Sequence of chain 1.C:
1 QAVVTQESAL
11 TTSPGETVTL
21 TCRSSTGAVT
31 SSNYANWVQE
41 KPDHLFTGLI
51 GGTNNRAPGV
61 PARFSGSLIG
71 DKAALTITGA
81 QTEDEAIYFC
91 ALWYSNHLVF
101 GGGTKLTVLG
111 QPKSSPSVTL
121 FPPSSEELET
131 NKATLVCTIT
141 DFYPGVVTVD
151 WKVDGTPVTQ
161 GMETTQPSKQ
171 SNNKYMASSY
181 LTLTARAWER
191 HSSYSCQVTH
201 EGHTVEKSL

Binding-site contacts:
Ligand atom C5 contacts residue TYR52 of chain 1.D at 3.8 Å (hydrophobic).
Ligand atom C16 contacts residue TRP109 of chain 1.D at 3.9 Å (hydrophobic).
Ligand atom C2 contacts residue TYR33 of chain 1.D at 4.1 Å (hydrophobic).
Ligand atom C9 contacts residue GLU50 of chain 1.D at 3.3 Å.
Ligand atom C11 contacts residue TRP109 of chain 1.D at 3.8 Å (hydrophobic).
Ligand atom C13 contacts residue TRP109 of chain 1.D at 4.2 Å (hydrophobic).
Ligand atom C17 contacts residue TRP109 of chain 1.D at 3.3 Å (hydrophobic).
Ligand atom O4 contacts residue GLU50 of chain 1.D at 2.2 Å (salt-bridge).
Ligand atom C12 contacts residue TRP93 of chain 1.C at 4.2 Å (hydrophobic).
Ligand atom C16 contacts residue TYR34 of chain 1.C at 3.9 Å (hydrophobic).
Ligand atom C2 contacts residue TRP109 of chain 1.D at 3.4 Å (hydrophobic).
Ligand atom C12 contacts residue TRP109 of chain 1.D at 3.5 Å (hydrophobic).
Ligand atom C6 contacts residue TYR52 of chain 1.D at 4.2 Å (hydrophobic).
Ligand atom C7 contacts residue TYR59 of chain 1.D at 3.6 Å (hydrophobic).
Ligand atom O4 contacts residue TYR59 of chain 1.D at 4.3 Å.
Ligand atom C1 contacts residue ASN35 of chain 1.D at 3.6 Å.
Ligand atom C3 contacts residue TRP109 of chain 1.D at 4.1 Å (hydrophobic).
Ligand atom O3 contacts residue TYR105 of chain 1.D at 3.8 Å.
Ligand atom O4 contacts residue TYR52 of chain 1.D at 2.9 Å (h-bond).
Ligand atom C3 contacts residue TYR52 of chain 1.D at 3.9 Å (hydrophobic).
Ligand atom C1 contacts residue TRP109 of chain 1.D at 3.6 Å (hydrophobic).
Ligand atom C18 contacts residue TYR105 of chain 1.D at 3.4 Å (hydrophobic).
Ligand atom N1 contacts residue TRP109 of chain 1.D at 4.2 Å.
Ligand atom C1 contacts residue GLU50 of chain 1.D at 3.2 Å.
Ligand atom C15 contacts residue TYR105 of chain 1.D at 4.1 Å (hydrophobic).
Ligand atom O2 contacts residue TYR105 of chain 1.D at 3.2 Å.
Ligand atom C7 contacts residue TYR52 of chain 1.D at 4.1 Å (hydrophobic).
Ligand atom C3 contacts residue TYR33 of chain 1.D at 4.0 Å (hydrophobic).
Ligand atom C17 contacts residue TRP93 of chain 1.C at 3.7 Å (hydrophobic).
Ligand atom C3 contacts residue GLU50 of chain 1.D at 4.3 Å.
Ligand atom C9 contacts residue TYR52 of chain 1.D at 4.0 Å (hydrophobic).
Ligand atom C11 contacts residue TRP93 of chain 1.C at 3.7 Å (hydrophobic).
Ligand atom N1 contacts residue GLU50 of chain 1.D at 2.9 Å (salt-bridge).
Ligand atom C8 contacts residue GLU50 of chain 1.D at 3.8 Å.
Ligand atom C2 contacts residue GLU50 of chain 1.D at 3.9 Å.
Ligand atom C4 contacts residue TYR52 of chain 1.D at 4.0 Å (hydrophobic).
Ligand atom C10 contacts residue GLU50 of chain 1.D at 3.5 Å.
Ligand atom C16 contacts residue TRP93 of chain 1.C at 4.1 Å (hydrophobic).
Ligand atom C18 contacts residue TYR34 of chain 1.C at 3.4 Å (hydrophobic).
Ligand atom C14 contacts residue TYR105 of chain 1.D at 4.3 Å (hydrophobic).

Sequence of chain 1.D:
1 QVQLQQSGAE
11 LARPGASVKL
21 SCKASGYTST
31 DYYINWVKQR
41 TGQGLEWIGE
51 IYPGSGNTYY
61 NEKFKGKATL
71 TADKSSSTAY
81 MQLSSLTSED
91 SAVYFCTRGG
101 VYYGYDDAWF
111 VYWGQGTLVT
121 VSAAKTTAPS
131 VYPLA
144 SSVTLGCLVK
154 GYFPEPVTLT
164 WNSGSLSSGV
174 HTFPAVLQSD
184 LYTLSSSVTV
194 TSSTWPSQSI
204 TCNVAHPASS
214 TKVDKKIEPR

The protein below binds the small molecule below.
Small molecule (SMILES): COc1ccc2c3c1O[C@H]1C(=O)CC[C@@]4(O)[C@@H](C2)N(C)CC[C@]314